Binding-site contacts:
Ligand atom CG contacts residue LEU79 of chain 1.D at 4.2 Å (hydrophobic).
Ligand atom CG contacts residue LEU72 of chain 1.D at 4.2 Å (hydrophobic).
Ligand atom CG2 contacts residue GLN75 of chain 1.D at 3.7 Å.
Ligand atom CB contacts residue VAL58 of chain 1.D at 3.8 Å (hydrophobic).
Ligand atom CD1 contacts residue VAL76 of chain 1.D at 4.2 Å (hydrophobic).
Ligand atom ND2 contacts residue MET230 of chain 1.A at 4.0 Å.
Ligand atom CG1 contacts residue LEU54 of chain 1.D at 4.3 Å (hydrophobic).
Ligand atom CA contacts residue MET230 of chain 1.A at 4.4 Å (hydrophobic).
Ligand atom CG contacts residue THR227 of chain 1.A at 4.4 Å.
Ligand atom CG contacts residue VAL76 of chain 1.D at 4.3 Å (hydrophobic).
Ligand atom CG2 contacts residue ARG80 of chain 1.D at 4.2 Å.
Ligand atom OE2 contacts residue LEU72 of chain 1.D at 3.7 Å.
Ligand atom OG1 contacts residue THR227 of chain 1.A at 4.2 Å.
Ligand atom N contacts residue VAL58 of chain 1.D at 4.0 Å.
Ligand atom CG2 contacts residue LYS62 of chain 1.D at 3.9 Å.
Ligand atom CD1 contacts residue LEU79 of chain 1.D at 3.7 Å (hydrophobic).
Ligand atom CD1 contacts residue LEU54 of chain 1.D at 4.1 Å (hydrophobic).
Ligand atom CD contacts residue LEU72 of chain 1.D at 4.5 Å (hydrophobic).
Ligand atom CD2 contacts residue LEU79 of chain 1.D at 4.3 Å (hydrophobic).
Ligand atom CG1 contacts residue VAL58 of chain 1.D at 4.0 Å (hydrophobic).
Ligand atom O contacts residue MET230 of chain 1.A at 4.3 Å.
Ligand atom CD1 contacts residue ARG80 of chain 1.D at 4.2 Å.
Ligand atom OD1 contacts residue MET230 of chain 1.A at 2.4 Å (h-bond).
Ligand atom CD2 contacts residue VAL76 of chain 1.D at 3.3 Å (hydrophobic).
Ligand atom CG1 contacts residue LEU79 of chain 1.D at 4.2 Å (hydrophobic).
Ligand atom C contacts residue LYS62 of chain 1.D at 4.5 Å.
Ligand atom ND2 contacts residue THR227 of chain 1.A at 4.3 Å.
Ligand atom CD1 contacts residue LEU79 of chain 1.D at 3.1 Å (hydrophobic).
Ligand atom CG2 contacts residue VAL58 of chain 1.D at 3.7 Å (hydrophobic).
Ligand atom C contacts residue VAL58 of chain 1.D at 4.1 Å (hydrophobic).
Ligand atom CA contacts residue VAL58 of chain 1.D at 4.1 Å (hydrophobic).
Ligand atom CG contacts residue MET230 of chain 1.A at 3.4 Å (hydrophobic).
Ligand atom O contacts residue VAL58 of chain 1.D at 4.3 Å.
Ligand atom O contacts residue LYS62 of chain 1.D at 3.5 Å.
Ligand atom CG2 contacts residue THR227 of chain 1.A at 4.0 Å.

A protein and the small-molecule ligand that binds it are described below.
Small molecule (SMILES): CC[C@H](C)[C@H](NC(=O)[C@H](C)NC(=O)[C@H](CCC(=O)O)NC(=O)[C@H](CC(C)C)NC(=O)CNC(=O)[C@H](CCSC)NC(=O)[C@H](CC(N)=O)NC(=O)[C@@H](N)[C@@H](C)O)C(=O)N[C@H](C=O)[C@@H](C)CC

Sequence of chain 1.D:
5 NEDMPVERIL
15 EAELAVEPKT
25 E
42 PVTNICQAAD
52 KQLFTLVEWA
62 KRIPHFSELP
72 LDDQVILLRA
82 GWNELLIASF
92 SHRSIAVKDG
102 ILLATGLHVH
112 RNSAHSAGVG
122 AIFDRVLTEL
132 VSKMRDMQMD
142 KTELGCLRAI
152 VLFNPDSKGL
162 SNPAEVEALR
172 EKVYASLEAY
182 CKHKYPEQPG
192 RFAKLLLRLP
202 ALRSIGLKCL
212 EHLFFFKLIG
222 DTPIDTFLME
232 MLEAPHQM

Sequence of chain 1.A:
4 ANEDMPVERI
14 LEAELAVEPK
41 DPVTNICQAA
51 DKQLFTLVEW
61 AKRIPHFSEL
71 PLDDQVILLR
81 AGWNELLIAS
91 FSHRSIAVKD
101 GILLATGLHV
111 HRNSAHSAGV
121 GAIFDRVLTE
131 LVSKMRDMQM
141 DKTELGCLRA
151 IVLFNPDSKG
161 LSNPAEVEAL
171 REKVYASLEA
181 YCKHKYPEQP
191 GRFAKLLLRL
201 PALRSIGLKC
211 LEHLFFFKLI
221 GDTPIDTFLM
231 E